Sequence of chain 20.E:
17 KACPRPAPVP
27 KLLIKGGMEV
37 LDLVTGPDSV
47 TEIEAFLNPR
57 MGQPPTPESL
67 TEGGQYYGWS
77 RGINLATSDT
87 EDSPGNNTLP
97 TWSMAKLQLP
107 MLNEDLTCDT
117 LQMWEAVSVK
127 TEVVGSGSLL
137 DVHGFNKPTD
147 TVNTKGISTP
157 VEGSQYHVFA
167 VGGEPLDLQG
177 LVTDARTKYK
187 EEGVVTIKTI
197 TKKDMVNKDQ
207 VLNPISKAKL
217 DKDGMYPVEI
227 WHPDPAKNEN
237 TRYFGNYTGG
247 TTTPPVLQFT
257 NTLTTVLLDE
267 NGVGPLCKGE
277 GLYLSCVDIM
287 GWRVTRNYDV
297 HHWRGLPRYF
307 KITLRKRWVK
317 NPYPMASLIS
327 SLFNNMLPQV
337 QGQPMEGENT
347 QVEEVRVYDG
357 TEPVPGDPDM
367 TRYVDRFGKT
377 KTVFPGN

This small molecule binds to this protein.
Small molecule (SMILES): CC(=O)N[C@H]1[C@H]([C@H](O)[C@H](O)CO)O[C@@](O[C@H]2[C@@H](O)[C@@H](CO)O[C@@H](O[C@H]3[C@H](O)[C@@H](O)[C@H](O)O[C@@H]3CO)[C@@H]2O)(C(=O)O)C[C@@H]1O

Sequence of chain 20.A:
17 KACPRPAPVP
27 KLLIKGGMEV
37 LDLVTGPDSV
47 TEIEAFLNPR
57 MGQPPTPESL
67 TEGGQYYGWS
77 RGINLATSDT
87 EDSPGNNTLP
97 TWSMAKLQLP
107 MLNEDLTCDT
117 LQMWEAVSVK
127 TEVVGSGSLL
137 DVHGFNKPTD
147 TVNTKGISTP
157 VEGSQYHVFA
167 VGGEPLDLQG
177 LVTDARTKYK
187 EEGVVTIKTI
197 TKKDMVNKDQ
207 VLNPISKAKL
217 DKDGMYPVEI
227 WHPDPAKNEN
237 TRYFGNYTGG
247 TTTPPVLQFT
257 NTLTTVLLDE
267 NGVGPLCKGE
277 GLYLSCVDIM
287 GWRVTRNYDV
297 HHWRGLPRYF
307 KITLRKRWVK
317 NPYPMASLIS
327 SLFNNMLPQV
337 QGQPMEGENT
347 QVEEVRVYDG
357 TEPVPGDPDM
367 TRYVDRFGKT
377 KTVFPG

Binding-site contacts:
Ligand atom N5 contacts residue TYR72 of chain 20.E at 3.2 Å (h-bond).
Ligand atom O1B contacts residue TYR72 of chain 20.E at 3.7 Å.
Ligand atom O10 contacts residue THR291 of chain 20.E at 4.0 Å.
Ligand atom O6 contacts residue ARG77 of chain 20.E at 4.0 Å.
Ligand atom C4 contacts residue TYR72 of chain 20.E at 3.2 Å (hydrophobic).
Ligand atom O4 contacts residue GLY78 of chain 20.E at 3.1 Å.
Ligand atom C6 contacts residue ASN93 of chain 20.E at 3.5 Å.
Ligand atom C3 contacts residue GLY78 of chain 20.E at 4.1 Å.
Ligand atom C1 contacts residue TYR72 of chain 20.E at 3.7 Å (hydrophobic).
Ligand atom O3 contacts residue GLY78 of chain 20.E at 3.6 Å.
Ligand atom O3 contacts residue VAL296 of chain 20.E at 4.2 Å.
Ligand atom C3 contacts residue VAL296 of chain 20.E at 3.5 Å (hydrophobic).
Ligand atom C4 contacts residue GLY78 of chain 20.E at 3.4 Å.
Ligand atom C4 contacts residue ARG77 of chain 20.E at 4.2 Å.
Ligand atom C2 contacts residue GLY78 of chain 20.E at 4.2 Å.
Ligand atom O6 contacts residue GLY78 of chain 20.E at 3.8 Å.
Ligand atom O1B contacts residue ARG77 of chain 20.E at 2.8 Å (salt-bridge).
Ligand atom C3 contacts residue HIS298 of chain 20.E at 3.6 Å.
Ligand atom C8 contacts residue TYR72 of chain 20.E at 4.2 Å (hydrophobic).
Ligand atom C3 contacts residue GLY78 of chain 20.E at 4.2 Å.
Ligand atom O10 contacts residue ASN293 of chain 20.E at 3.8 Å.
Ligand atom C6 contacts residue TYR72 of chain 20.E at 3.5 Å (hydrophobic).
Ligand atom O8 contacts residue TYR72 of chain 20.E at 3.2 Å (h-bond).
Ligand atom O1A contacts residue TYR72 of chain 20.E at 3.4 Å.
Ligand atom O4 contacts residue HIS298 of chain 20.E at 3.1 Å (h-bond).
Ligand atom C1 contacts residue ARG77 of chain 20.E at 3.4 Å.
Ligand atom O4 contacts residue VAL296 of chain 20.E at 4.2 Å.
Ligand atom O1A contacts residue GLY78 of chain 20.E at 3.6 Å (h-bond).
Ligand atom O6 contacts residue ASN93 of chain 20.E at 2.8 Å (h-bond).
Ligand atom C5 contacts residue ASN93 of chain 20.E at 4.3 Å.
Ligand atom O1A contacts residue ARG77 of chain 20.E at 3.1 Å (salt-bridge).
Ligand atom C5 contacts residue TYR72 of chain 20.E at 3.5 Å (hydrophobic).
Ligand atom O4 contacts residue ILE79 of chain 20.E at 3.4 Å (h-bond).
Ligand atom C4 contacts residue HIS298 of chain 20.E at 3.7 Å.
Ligand atom O6 contacts residue THR94 of chain 20.E at 3.7 Å.
Ligand atom O4 contacts residue TYR72 of chain 20.E at 3.9 Å.
Ligand atom C11 contacts residue ASP85 of chain 20.A at 3.8 Å.
Ligand atom O4 contacts residue THR291 of chain 20.E at 3.4 Å.
Ligand atom C10 contacts residue TYR72 of chain 20.E at 4.2 Å (hydrophobic).
Ligand atom C7 contacts residue TYR72 of chain 20.E at 4.2 Å (hydrophobic).